Binding-site contacts:
Ligand atom O4 contacts residue LEU46 of chain 2.B at 3.5 Å.
Ligand atom C4 contacts residue LEU46 of chain 2.B at 4.0 Å (hydrophobic).
Ligand atom C8 contacts residue ASN53 of chain 2.B at 4.2 Å.
Ligand atom C5 contacts residue ASN53 of chain 2.B at 3.4 Å.
Ligand atom O5 contacts residue LEU46 of chain 2.B at 4.4 Å.
Ligand atom C1 contacts residue ASN53 of chain 2.B at 1.6 Å.
Ligand atom C6 contacts residue LEU46 of chain 2.B at 3.7 Å (hydrophobic).
Ligand atom C2 contacts residue ASN53 of chain 2.B at 2.6 Å.
Ligand atom C7 contacts residue ASN53 of chain 2.B at 3.9 Å.
Ligand atom N2 contacts residue ASN53 of chain 2.B at 2.8 Å (h-bond).
Ligand atom C3 contacts residue LEU46 of chain 2.B at 4.4 Å (hydrophobic).
Ligand atom C3 contacts residue ASN53 of chain 2.B at 3.4 Å.
Ligand atom O5 contacts residue ASN53 of chain 2.B at 2.7 Å (h-bond).
Ligand atom C5 contacts residue LEU46 of chain 2.B at 3.3 Å (hydrophobic).
Ligand atom C4 contacts residue ASN53 of chain 2.B at 4.0 Å.
Ligand atom O6 contacts residue LEU46 of chain 2.B at 4.0 Å.

Sequence of chain 2.B:
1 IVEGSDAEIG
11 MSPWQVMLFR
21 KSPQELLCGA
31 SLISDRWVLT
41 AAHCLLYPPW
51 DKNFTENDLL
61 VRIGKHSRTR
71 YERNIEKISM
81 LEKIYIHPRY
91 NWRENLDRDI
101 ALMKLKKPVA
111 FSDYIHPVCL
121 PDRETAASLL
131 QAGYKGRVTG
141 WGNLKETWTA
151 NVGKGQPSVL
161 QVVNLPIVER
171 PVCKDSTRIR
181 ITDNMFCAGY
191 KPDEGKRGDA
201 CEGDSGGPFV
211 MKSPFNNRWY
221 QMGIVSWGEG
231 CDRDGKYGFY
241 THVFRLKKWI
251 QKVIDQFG

This small molecule binds to this protein.
Small molecule (SMILES): CC(=O)N[C@@H]1[C@@H](O)[C@H](O)[C@@H](CO)O[C@H]1O